Sequence of chain 1.A:
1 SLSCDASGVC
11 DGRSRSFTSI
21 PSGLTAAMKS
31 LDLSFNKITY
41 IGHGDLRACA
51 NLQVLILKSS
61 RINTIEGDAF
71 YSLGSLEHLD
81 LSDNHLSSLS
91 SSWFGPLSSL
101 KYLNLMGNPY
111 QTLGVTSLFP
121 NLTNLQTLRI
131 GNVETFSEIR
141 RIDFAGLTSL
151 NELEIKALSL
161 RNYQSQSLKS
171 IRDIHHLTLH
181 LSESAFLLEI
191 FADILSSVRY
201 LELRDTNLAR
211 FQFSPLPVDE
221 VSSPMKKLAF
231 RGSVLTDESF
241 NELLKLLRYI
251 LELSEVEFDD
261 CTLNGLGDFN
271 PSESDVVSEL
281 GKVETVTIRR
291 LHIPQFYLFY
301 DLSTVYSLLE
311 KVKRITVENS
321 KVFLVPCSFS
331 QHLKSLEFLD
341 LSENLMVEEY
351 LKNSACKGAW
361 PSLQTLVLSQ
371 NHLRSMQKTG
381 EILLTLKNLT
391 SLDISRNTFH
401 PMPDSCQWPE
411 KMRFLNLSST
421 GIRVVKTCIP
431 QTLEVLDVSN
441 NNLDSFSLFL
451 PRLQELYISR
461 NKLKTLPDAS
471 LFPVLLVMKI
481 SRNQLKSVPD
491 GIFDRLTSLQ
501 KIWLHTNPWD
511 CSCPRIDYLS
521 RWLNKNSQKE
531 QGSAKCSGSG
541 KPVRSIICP

Binding-site contacts:
Ligand atom O5 contacts residue SER418 of chain 1.A at 3.8 Å.
Ligand atom C1 contacts residue SER418 of chain 1.A at 4.0 Å.
Ligand atom C6 contacts residue SER418 of chain 1.A at 4.1 Å.
Ligand atom O6 contacts residue SER369 of chain 1.A at 3.8 Å.
Ligand atom C5 contacts residue SER395 of chain 1.A at 4.1 Å.
Ligand atom C5 contacts residue SER418 of chain 1.A at 3.8 Å.
Ligand atom C3 contacts residue ASN416 of chain 1.A at 3.8 Å.
Ligand atom N2 contacts residue ASP437 of chain 1.A at 2.9 Å (salt-bridge).
Ligand atom C2 contacts residue ASP437 of chain 1.A at 3.5 Å.
Ligand atom C8 contacts residue ARG460 of chain 1.A at 4.1 Å.
Ligand atom C3 contacts residue ASP437 of chain 1.A at 3.8 Å.
Ligand atom C4 contacts residue ASN416 of chain 1.A at 4.2 Å.
Ligand atom C1 contacts residue ASP437 of chain 1.A at 3.2 Å.
Ligand atom O7 contacts residue ASN416 of chain 1.A at 3.8 Å.
Ligand atom C2 contacts residue ASN416 of chain 1.A at 2.4 Å.
Ligand atom O6 contacts residue SER395 of chain 1.A at 3.1 Å (h-bond).
Ligand atom C7 contacts residue ARG460 of chain 1.A at 4.0 Å.
Ligand atom O7 contacts residue PHE414 of chain 1.A at 3.6 Å.
Ligand atom C7 contacts residue PHE414 of chain 1.A at 3.8 Å (hydrophobic).
Ligand atom C8 contacts residue ASP437 of chain 1.A at 4.1 Å.
Ligand atom C7 contacts residue ASN416 of chain 1.A at 3.5 Å.
Ligand atom O5 contacts residue SER395 of chain 1.A at 3.4 Å (h-bond).
Ligand atom C5 contacts residue ASP437 of chain 1.A at 4.5 Å.
Ligand atom C6 contacts residue SER395 of chain 1.A at 3.6 Å.
Ligand atom C5 contacts residue ASN416 of chain 1.A at 3.7 Å.
Ligand atom N2 contacts residue ASN416 of chain 1.A at 2.9 Å (h-bond).
Ligand atom O5 contacts residue ASN416 of chain 1.A at 2.4 Å (h-bond).
Ligand atom C8 contacts residue PHE414 of chain 1.A at 3.8 Å (hydrophobic).
Ligand atom C7 contacts residue ASP437 of chain 1.A at 3.9 Å.
Ligand atom O5 contacts residue ASP437 of chain 1.A at 4.3 Å.
Ligand atom O7 contacts residue ARG460 of chain 1.A at 3.1 Å (salt-bridge).
Ligand atom O6 contacts residue ARG396 of chain 1.A at 4.0 Å.
Ligand atom O5 contacts residue ASP393 of chain 1.A at 4.1 Å.
Ligand atom C1 contacts residue SER395 of chain 1.A at 4.5 Å.
Ligand atom C1 contacts residue ASN416 of chain 1.A at 1.4 Å.

A protein and the small-molecule ligand that binds it are described below.
Small molecule (SMILES): CC(=O)N[C@H]1[C@H](O[C@H]2[C@H](O)[C@@H](NC(C)=O)CO[C@@H]2CO)O[C@H](CO)[C@@H](O[C@H]2O[C@H](CO)[C@@H](O)[C@H](O)[C@@H]2O)[C@@H]1O